A small-molecule ligand and the protein it binds are described below.
Small molecule (SMILES): Cc1ccc(N/C=C2\C(=O)CCc3c2oc2c(Cl)c(Cl)c(O)cc32)cc1

Binding-site contacts:
Ligand atom CL1 contacts residue MET163 of chain 1.A at 3.8 Å.
Ligand atom CAP contacts residue ILE174 of chain 1.A at 3.9 Å (hydrophobic).
Ligand atom CAL contacts residue PHE113 of chain 1.A at 3.8 Å (hydrophobic).
Ligand atom CAA contacts residue ARG47 of chain 1.A at 3.4 Å.
Ligand atom CL1 contacts residue VAL116 of chain 1.A at 3.7 Å.
Ligand atom CAK contacts residue VAL66 of chain 1.A at 3.6 Å (hydrophobic).
Ligand atom OAB contacts residue LYS68 of chain 1.A at 3.0 Å (salt-bridge).
Ligand atom CAT contacts residue VAL53 of chain 1.A at 3.7 Å (hydrophobic).
Ligand atom CAT contacts residue ASP175 of chain 1.A at 3.5 Å.
Ligand atom CAX contacts residue ILE174 of chain 1.A at 3.6 Å (hydrophobic).
Ligand atom CAT contacts residue SER51 of chain 1.A at 3.9 Å.
Ligand atom NAN contacts residue LYS68 of chain 1.A at 3.3 Å (salt-bridge).
Ligand atom CAP contacts residue LYS68 of chain 1.A at 3.9 Å.
Ligand atom CAM contacts residue PHE113 of chain 1.A at 3.4 Å (hydrophobic).
Ligand atom CAH contacts residue VAL53 of chain 1.A at 3.8 Å (hydrophobic).
Ligand atom CAV contacts residue MET163 of chain 1.A at 3.7 Å (hydrophobic).
Ligand atom CAL contacts residue ASP175 of chain 1.A at 3.7 Å.
Ligand atom CAI contacts residue ASP175 of chain 1.A at 3.0 Å.
Ligand atom OAC contacts residue VAL116 of chain 1.A at 2.9 Å (h-bond).
Ligand atom OAC contacts residue VAL66 of chain 1.A at 3.4 Å.
Ligand atom CAF contacts residue VAL53 of chain 1.A at 3.7 Å (hydrophobic).
Ligand atom CAY contacts residue VAL66 of chain 1.A at 3.7 Å (hydrophobic).
Ligand atom CAA contacts residue GLY48 of chain 1.A at 3.3 Å.
Ligand atom CAI contacts residue LYS68 of chain 1.A at 3.9 Å.
Ligand atom CAT contacts residue LYS68 of chain 1.A at 4.0 Å.
Ligand atom CAG contacts residue ASP175 of chain 1.A at 3.6 Å.
Ligand atom CAI contacts residue SER51 of chain 1.A at 3.2 Å.
Ligand atom CAG contacts residue SER51 of chain 1.A at 3.4 Å.
Ligand atom CAQ contacts residue ILE174 of chain 1.A at 3.9 Å (hydrophobic).
Ligand atom OAB contacts residue ASP175 of chain 1.A at 3.1 Å (salt-bridge).
Ligand atom CAP contacts residue PHE113 of chain 1.A at 3.9 Å (hydrophobic).
Ligand atom NAN contacts residue ASP175 of chain 1.A at 3.6 Å.
Ligand atom CAZ contacts residue ILE174 of chain 1.A at 3.8 Å (hydrophobic).
Ligand atom CAP contacts residue ASP175 of chain 1.A at 3.5 Å.
Ligand atom CAL contacts residue ILE174 of chain 1.A at 3.4 Å (hydrophobic).
Ligand atom NAN contacts residue VAL53 of chain 1.A at 3.9 Å.
Ligand atom CAU contacts residue MET163 of chain 1.A at 3.7 Å (hydrophobic).
Ligand atom CAJ contacts residue VAL53 of chain 1.A at 3.3 Å (hydrophobic).
Ligand atom CAS contacts residue VAL66 of chain 1.A at 3.4 Å (hydrophobic).
Ligand atom OAO contacts residue ILE174 of chain 1.A at 3.4 Å.

Sequence of chain 1.A:
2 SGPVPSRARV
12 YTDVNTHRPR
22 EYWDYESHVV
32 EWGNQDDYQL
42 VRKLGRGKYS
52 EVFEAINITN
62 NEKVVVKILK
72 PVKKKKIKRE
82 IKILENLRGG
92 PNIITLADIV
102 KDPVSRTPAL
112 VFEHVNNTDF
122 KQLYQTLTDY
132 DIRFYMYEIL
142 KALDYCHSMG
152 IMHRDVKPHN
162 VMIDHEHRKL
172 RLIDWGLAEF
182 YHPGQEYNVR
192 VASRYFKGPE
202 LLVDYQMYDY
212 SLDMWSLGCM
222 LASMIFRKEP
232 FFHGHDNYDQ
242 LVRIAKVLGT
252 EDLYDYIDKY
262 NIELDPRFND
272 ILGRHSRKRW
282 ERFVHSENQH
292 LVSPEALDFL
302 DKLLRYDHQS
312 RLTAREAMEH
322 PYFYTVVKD